Binding-site contacts:
Ligand atom CA contacts residue SER32 of chain 1.B at 3.9 Å.
Ligand atom OXT contacts residue THR206 of chain 1.B at 3.0 Å (h-bond).
Ligand atom CA contacts residue THR96 of chain 1.B at 3.9 Å.
Ligand atom OE2 contacts residue THR138 of chain 1.B at 3.9 Å.
Ligand atom N contacts residue THR206 of chain 1.B at 2.9 Å (h-bond).
Ligand atom CA contacts residue THR206 of chain 1.B at 3.6 Å.
Ligand atom OXT contacts residue ASN95 of chain 1.B at 3.0 Å (h-bond).
Ligand atom CG contacts residue HIS207 of chain 1.B at 3.5 Å.
Ligand atom C contacts residue THR96 of chain 1.B at 3.6 Å.
Ligand atom CB contacts residue VAL169 of chain 1.B at 3.8 Å (hydrophobic).
Ligand atom CG contacts residue VAL169 of chain 1.B at 4.0 Å (hydrophobic).
Ligand atom CD contacts residue PRO62 of chain 1.B at 3.8 Å (hydrophobic).
Ligand atom OXT contacts residue CYS205 of chain 1.B at 3.6 Å.
Ligand atom OE2 contacts residue GLY64 of chain 1.B at 2.9 Å (h-bond).
Ligand atom C contacts residue THR206 of chain 1.B at 3.7 Å.
Ligand atom OXT contacts residue CYS94 of chain 1.B at 3.8 Å.
Ligand atom OE1 contacts residue SER32 of chain 1.B at 2.6 Å (h-bond).
Ligand atom OE1 contacts residue PRO62 of chain 1.B at 3.5 Å.
Ligand atom N contacts residue CYS94 of chain 1.B at 3.1 Å (h-bond).
Ligand atom CA contacts residue CYS94 of chain 1.B at 3.4 Å (hydrophobic).
Ligand atom OE1 contacts residue TYR63 of chain 1.B at 2.7 Å (h-bond).
Ligand atom OE2 contacts residue PRO62 of chain 1.B at 3.4 Å.
Ligand atom OE2 contacts residue TYR63 of chain 1.B at 3.4 Å (h-bond).
Ligand atom O contacts residue THR96 of chain 1.B at 2.6 Å (h-bond).
Ligand atom N contacts residue ASP31 of chain 1.B at 2.9 Å (salt-bridge).
Ligand atom CB contacts residue CYS205 of chain 1.B at 3.6 Å (hydrophobic).
Ligand atom O contacts residue CYS205 of chain 1.B at 3.6 Å.
Ligand atom OE1 contacts residue GLY64 of chain 1.B at 3.8 Å.
Ligand atom C contacts residue ASN95 of chain 1.B at 3.6 Å.
Ligand atom CG contacts residue SER32 of chain 1.B at 3.6 Å.
Ligand atom CB contacts residue HIS207 of chain 1.B at 3.8 Å.
Ligand atom CD contacts residue TYR63 of chain 1.B at 3.4 Å (hydrophobic).
Ligand atom C contacts residue CYS205 of chain 1.B at 3.7 Å (hydrophobic).
Ligand atom N contacts residue SER32 of chain 1.B at 3.3 Å (h-bond).
Ligand atom CB contacts residue THR206 of chain 1.B at 3.7 Å.
Ligand atom O contacts residue THR138 of chain 1.B at 3.5 Å.
Ligand atom CD contacts residue GLY64 of chain 1.B at 3.7 Å.
Ligand atom CD contacts residue SER32 of chain 1.B at 3.5 Å.
Ligand atom C contacts residue CYS94 of chain 1.B at 3.6 Å (hydrophobic).
Ligand atom O contacts residue ASN95 of chain 1.B at 3.9 Å.

Sequence of chain 1.B:
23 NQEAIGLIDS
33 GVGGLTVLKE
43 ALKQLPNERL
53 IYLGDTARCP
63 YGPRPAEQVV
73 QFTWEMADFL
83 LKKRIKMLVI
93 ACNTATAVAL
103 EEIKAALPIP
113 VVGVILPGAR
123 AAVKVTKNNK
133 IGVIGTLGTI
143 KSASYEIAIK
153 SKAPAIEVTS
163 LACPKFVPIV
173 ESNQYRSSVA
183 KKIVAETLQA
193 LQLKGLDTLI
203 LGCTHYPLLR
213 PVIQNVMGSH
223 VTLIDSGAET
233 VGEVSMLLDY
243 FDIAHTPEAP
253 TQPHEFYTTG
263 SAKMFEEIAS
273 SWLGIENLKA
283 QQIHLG

The protein below binds the small molecule below.
Small molecule (SMILES): N[C@H](CCC(=O)O)C(=O)O